Binding-site contacts:
Ligand atom O4 contacts residue SER443 of chain 1.H at 4.5 Å.
Ligand atom C3 contacts residue ASN444 of chain 1.H at 4.5 Å.
Ligand atom O4 contacts residue ASN444 of chain 1.H at 3.9 Å.
Ligand atom C3 contacts residue LYS467 of chain 1.H at 4.2 Å.
Ligand atom O1B contacts residue THR469 of chain 1.H at 3.1 Å (h-bond).
Ligand atom O6 contacts residue ALA470 of chain 1.H at 3.9 Å.
Ligand atom C6 contacts residue THR469 of chain 1.H at 3.8 Å.
Ligand atom C5 contacts residue THR469 of chain 1.H at 3.9 Å.
Ligand atom C3 contacts residue ALA470 of chain 1.H at 4.4 Å (hydrophobic).
Ligand atom O4 contacts residue THR469 of chain 1.H at 4.2 Å.
Ligand atom C5 contacts residue ASN444 of chain 1.H at 4.2 Å.
Ligand atom O4 contacts residue LYS467 of chain 1.H at 3.1 Å (salt-bridge).
Ligand atom C4 contacts residue LYS467 of chain 1.H at 4.2 Å.
Ligand atom C4 contacts residue THR469 of chain 1.H at 3.1 Å.
Ligand atom C2 contacts residue ALA470 of chain 1.H at 3.8 Å (hydrophobic).
Ligand atom C2 contacts residue THR469 of chain 1.H at 1.4 Å.
Ligand atom O6 contacts residue THR469 of chain 1.H at 2.6 Å (h-bond).
Ligand atom C4 contacts residue ASN444 of chain 1.H at 3.5 Å.
Ligand atom C3 contacts residue THR469 of chain 1.H at 1.9 Å.
Ligand atom N5 contacts residue THR469 of chain 1.H at 4.5 Å.
Ligand atom O1A contacts residue THR469 of chain 1.H at 3.4 Å.
Ligand atom C1 contacts residue THR469 of chain 1.H at 2.5 Å.

A protein and the small-molecule ligand that binds it are described below.
Small molecule (SMILES): C[C@H](O)[C@H](N)[C@@H]1O[C@](O)(C(=O)O)C[C@H](O)[C@@H]1N

Sequence of chain 1.H:
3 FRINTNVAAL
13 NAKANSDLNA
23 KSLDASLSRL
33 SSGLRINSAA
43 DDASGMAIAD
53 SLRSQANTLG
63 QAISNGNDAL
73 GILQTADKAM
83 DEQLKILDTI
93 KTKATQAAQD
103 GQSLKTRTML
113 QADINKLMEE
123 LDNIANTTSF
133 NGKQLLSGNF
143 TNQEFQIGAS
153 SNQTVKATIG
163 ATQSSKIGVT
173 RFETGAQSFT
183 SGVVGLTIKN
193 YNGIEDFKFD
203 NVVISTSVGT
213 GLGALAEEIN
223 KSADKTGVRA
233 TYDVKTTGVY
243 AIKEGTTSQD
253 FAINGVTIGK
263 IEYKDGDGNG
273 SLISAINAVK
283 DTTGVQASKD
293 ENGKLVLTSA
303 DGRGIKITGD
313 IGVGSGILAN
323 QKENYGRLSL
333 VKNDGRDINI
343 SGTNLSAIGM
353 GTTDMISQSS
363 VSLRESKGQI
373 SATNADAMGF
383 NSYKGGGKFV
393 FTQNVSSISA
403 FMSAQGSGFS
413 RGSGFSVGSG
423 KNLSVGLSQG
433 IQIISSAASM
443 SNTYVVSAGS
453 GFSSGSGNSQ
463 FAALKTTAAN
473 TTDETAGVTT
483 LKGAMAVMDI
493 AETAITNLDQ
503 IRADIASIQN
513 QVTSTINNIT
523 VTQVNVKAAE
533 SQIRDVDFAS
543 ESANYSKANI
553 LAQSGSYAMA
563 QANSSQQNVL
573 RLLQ